The small molecule below binds the protein below.
Small molecule (SMILES): CN1C(=O)/C(=C/c2ccccc2OCC(=O)O)S/C1=N\c1cccc(C(=O)O)c1

Sequence of chain 1.A:
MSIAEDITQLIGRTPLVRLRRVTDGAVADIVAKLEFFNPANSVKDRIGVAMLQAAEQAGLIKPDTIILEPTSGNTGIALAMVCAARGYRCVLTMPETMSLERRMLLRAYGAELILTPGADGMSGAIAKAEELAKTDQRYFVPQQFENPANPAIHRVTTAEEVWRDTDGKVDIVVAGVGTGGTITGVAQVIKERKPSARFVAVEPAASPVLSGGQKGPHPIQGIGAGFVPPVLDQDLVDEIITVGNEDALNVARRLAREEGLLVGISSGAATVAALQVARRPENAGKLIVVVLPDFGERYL

Binding-site contacts:
Ligand atom C8 contacts residue ILE126 of chain 1.A at 3.8 Å (hydrophobic).
Ligand atom C7 contacts residue PHE145 of chain 1.A at 3.5 Å (hydrophobic).
Ligand atom C16 contacts residue PHE145 of chain 1.A at 3.9 Å (hydrophobic).
Ligand atom O1 contacts residue LYS215 of chain 1.A at 2.9 Å (salt-bridge).
Ligand atom C3 contacts residue ALA225 of chain 1.A at 3.2 Å (hydrophobic).
Ligand atom O6 contacts residue SER72 of chain 1.A at 2.8 Å (h-bond).
Ligand atom C16 contacts residue GLY222 of chain 1.A at 3.5 Å.
Ligand atom C10 contacts residue PHE227 of chain 1.A at 3.3 Å (hydrophobic).
Ligand atom C13 contacts residue ALA225 of chain 1.A at 3.8 Å (hydrophobic).
Ligand atom O2 contacts residue PHE227 of chain 1.A at 3.3 Å.
Ligand atom O6 contacts residue THR71 of chain 1.A at 3.4 Å (h-bond).
Ligand atom C17 contacts residue GLN144 of chain 1.A at 3.9 Å.
Ligand atom O3 contacts residue PHE227 of chain 1.A at 3.7 Å.
Ligand atom C9 contacts residue PHE227 of chain 1.A at 3.8 Å (hydrophobic).
Ligand atom O5 contacts residue GLY73 of chain 1.A at 3.6 Å.
Ligand atom C15 contacts residue GLY222 of chain 1.A at 3.6 Å.
Ligand atom C18 contacts residue GLN144 of chain 1.A at 3.8 Å.
Ligand atom O1 contacts residue ALA225 of chain 1.A at 3.1 Å (h-bond).
Ligand atom C5 contacts residue PHE227 of chain 1.A at 3.6 Å (hydrophobic).
Ligand atom C10 contacts residue ILE126 of chain 1.A at 3.8 Å (hydrophobic).
Ligand atom C19 contacts residue GLN144 of chain 1.A at 3.3 Å.
Ligand atom N1 contacts residue ALA225 of chain 1.A at 3.5 Å (h-bond).
Ligand atom C1 contacts residue GLY224 of chain 1.A at 3.6 Å.
Ligand atom C19 contacts residue SER72 of chain 1.A at 3.9 Å.
Ligand atom C7 contacts residue ILE126 of chain 1.A at 3.6 Å (hydrophobic).
Ligand atom C19 contacts residue THR71 of chain 1.A at 3.4 Å.
Ligand atom O4 contacts residue PHE227 of chain 1.A at 3.7 Å.
Ligand atom O6 contacts residue GLY73 of chain 1.A at 3.6 Å.
Ligand atom C19 contacts residue GLY73 of chain 1.A at 3.9 Å.
Ligand atom O5 contacts residue THR71 of chain 1.A at 2.5 Å (h-bond).
Ligand atom C2 contacts residue ALA225 of chain 1.A at 3.0 Å (hydrophobic).
Ligand atom C6 contacts residue PHE145 of chain 1.A at 3.7 Å (hydrophobic).
Ligand atom O5 contacts residue GLN144 of chain 1.A at 2.9 Å (h-bond).
Ligand atom C9 contacts residue ILE126 of chain 1.A at 3.9 Å (hydrophobic).
Ligand atom O5 contacts residue THR75 of chain 1.A at 3.9 Å.
Ligand atom C6 contacts residue ILE126 of chain 1.A at 3.6 Å (hydrophobic).
Ligand atom C5 contacts residue ILE126 of chain 1.A at 3.7 Å (hydrophobic).
Ligand atom C12 contacts residue PHE227 of chain 1.A at 3.7 Å (hydrophobic).
Ligand atom S contacts residue PHE145 of chain 1.A at 3.8 Å.
Ligand atom C4 contacts residue ALA225 of chain 1.A at 3.8 Å (hydrophobic).